Sequence of chain 1.A:
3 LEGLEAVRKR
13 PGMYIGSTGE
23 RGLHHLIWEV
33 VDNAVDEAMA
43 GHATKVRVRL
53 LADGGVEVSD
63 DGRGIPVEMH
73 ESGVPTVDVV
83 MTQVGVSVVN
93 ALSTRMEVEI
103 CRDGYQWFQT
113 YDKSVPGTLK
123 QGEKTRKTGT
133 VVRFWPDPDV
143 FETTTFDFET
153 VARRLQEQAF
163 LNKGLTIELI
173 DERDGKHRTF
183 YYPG

Sequence of chain 1.B:
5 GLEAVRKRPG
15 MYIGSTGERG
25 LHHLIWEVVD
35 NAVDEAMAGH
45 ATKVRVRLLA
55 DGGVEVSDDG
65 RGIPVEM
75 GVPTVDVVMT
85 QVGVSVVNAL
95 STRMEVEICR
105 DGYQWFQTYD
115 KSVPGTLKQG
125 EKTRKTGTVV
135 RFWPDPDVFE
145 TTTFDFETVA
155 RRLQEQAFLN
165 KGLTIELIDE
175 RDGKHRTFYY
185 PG

The protein below binds the small molecule below.
Small molecule (SMILES): CO[C@@H]1[C@@H](OC(N)=O)[C@@H](O)[C@H](Oc2ccc3c(O)c(NC(=O)c4ccc(O)c(CC=C(C)C)c4)c(=O)oc3c2C)OC1(C)C

Binding-site contacts:
Ligand atom C20 contacts residue MET15 of chain 1.A at 3.3 Å (hydrophobic).
Ligand atom C22 contacts residue ARG12 of chain 1.A at 3.5 Å.
Ligand atom C2 contacts residue GLY66 of chain 1.B at 3.3 Å.
Ligand atom C26 contacts residue MET15 of chain 1.A at 3.3 Å (hydrophobic).
Ligand atom C6 contacts residue ARG65 of chain 1.B at 3.5 Å.
Ligand atom C9 contacts residue ARG65 of chain 1.B at 3.7 Å.
Ligand atom O6 contacts residue ASN35 of chain 1.B at 2.7 Å (h-bond).
Ligand atom N1 contacts residue ASN35 of chain 1.B at 3.6 Å (h-bond).
Ligand atom N1 contacts residue ASP62 of chain 1.B at 2.9 Å (salt-bridge).
Ligand atom O11 contacts residue ARG104 of chain 1.B at 2.8 Å (salt-bridge).
Ligand atom O7 contacts residue GLY14 of chain 1.A at 3.7 Å.
Ligand atom C19 contacts residue ARG104 of chain 1.B at 3.8 Å.
Ligand atom C29 contacts residue ASN35 of chain 1.B at 3.4 Å.
Ligand atom C4 contacts residue ARG65 of chain 1.B at 3.4 Å.
Ligand atom C21 contacts residue ARG12 of chain 1.A at 3.4 Å.
Ligand atom O10 contacts residue ARG65 of chain 1.B at 3.5 Å.
Ligand atom O8 contacts residue GLU39 of chain 1.B at 3.6 Å.
Ligand atom O10 contacts residue ARG104 of chain 1.B at 3.4 Å (salt-bridge).
Ligand atom O1 contacts residue VAL82 of chain 1.B at 3.7 Å.
Ligand atom C11 contacts residue GLY14 of chain 1.A at 3.6 Å.
Ligand atom O1 contacts residue ILE67 of chain 1.B at 3.5 Å.
Ligand atom O10 contacts residue PRO68 of chain 1.B at 3.8 Å.
Ligand atom C1 contacts residue ILE67 of chain 1.B at 3.7 Å (hydrophobic).
Ligand atom C12 contacts residue ASN35 of chain 1.B at 3.5 Å.
Ligand atom O4 contacts residue GLU39 of chain 1.B at 3.4 Å.
Ligand atom C18 contacts residue PRO68 of chain 1.B at 3.6 Å (hydrophobic).
Ligand atom C25 contacts residue MET15 of chain 1.A at 3.6 Å (hydrophobic).
Ligand atom O5 contacts residue ASN35 of chain 1.B at 3.3 Å (h-bond).
Ligand atom C7 contacts residue ARG65 of chain 1.B at 3.6 Å.
Ligand atom C5 contacts residue ARG65 of chain 1.B at 3.4 Å.
Ligand atom C1 contacts residue ASN35 of chain 1.B at 3.5 Å.
Ligand atom C17 contacts residue PRO68 of chain 1.B at 3.7 Å (hydrophobic).
Ligand atom C24 contacts residue ARG12 of chain 1.A at 3.5 Å.
Ligand atom C8 contacts residue ARG65 of chain 1.B at 3.7 Å.
Ligand atom O3 contacts residue THR78 of chain 1.B at 3.2 Å (h-bond).
Ligand atom C3 contacts residue ARG65 of chain 1.B at 3.6 Å.
Ligand atom N1 contacts residue ALA36 of chain 1.B at 3.6 Å.
Ligand atom O6 contacts residue ASP38 of chain 1.B at 3.7 Å.
Ligand atom O3 contacts residue PRO68 of chain 1.B at 3.7 Å.
Ligand atom C6 contacts residue ARG104 of chain 1.B at 3.6 Å.